Sequence of chain 1.IB:
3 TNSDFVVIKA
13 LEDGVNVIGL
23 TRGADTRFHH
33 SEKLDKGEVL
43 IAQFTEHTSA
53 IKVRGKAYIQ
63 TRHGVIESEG

Sequence of chain 1.HB:
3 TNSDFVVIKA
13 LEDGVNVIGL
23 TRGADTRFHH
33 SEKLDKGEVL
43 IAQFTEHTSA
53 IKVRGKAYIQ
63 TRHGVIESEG

Binding-site contacts:
Ligand atom N contacts residue THR23 of chain 1.IB at 2.9 Å (h-bond).
Ligand atom O contacts residue THR23 of chain 1.IB at 3.9 Å.
Ligand atom CD1 contacts residue THR47 of chain 1.HB at 3.9 Å.
Ligand atom OXT contacts residue HIS49 of chain 1.HB at 3.8 Å.
Ligand atom OXT contacts residue GLY25 of chain 1.IB at 3.9 Å.
Ligand atom OXT contacts residue THR50 of chain 1.HB at 3.0 Å (h-bond).
Ligand atom CE3 contacts residue HIS32 of chain 1.HB at 3.9 Å.
Ligand atom N contacts residue GLY25 of chain 1.IB at 2.8 Å (h-bond).
Ligand atom CA contacts residue SER51 of chain 1.IB at 3.9 Å.
Ligand atom CG contacts residue SER51 of chain 1.IB at 3.9 Å.
Ligand atom CE2 contacts residue ALA44 of chain 1.HB at 4.0 Å (hydrophobic).
Ligand atom C contacts residue GLY25 of chain 1.IB at 3.4 Å.
Ligand atom CE2 contacts residue THR50 of chain 1.HB at 4.0 Å.
Ligand atom O contacts residue THR47 of chain 1.HB at 3.6 Å.
Ligand atom CZ3 contacts residue HIS32 of chain 1.HB at 3.9 Å.
Ligand atom CZ3 contacts residue GLY21 of chain 1.HB at 3.7 Å.
Ligand atom OXT contacts residue THR47 of chain 1.HB at 2.5 Å (h-bond).
Ligand atom CB contacts residue THR23 of chain 1.IB at 3.8 Å.
Ligand atom N contacts residue THR28 of chain 1.IB at 2.7 Å (h-bond).
Ligand atom CA contacts residue THR28 of chain 1.IB at 3.1 Å.
Ligand atom CB contacts residue THR28 of chain 1.IB at 3.5 Å.
Ligand atom O contacts residue ARG24 of chain 1.IB at 3.4 Å.
Ligand atom CD1 contacts residue SER51 of chain 1.IB at 3.6 Å.
Ligand atom CZ2 contacts residue THR50 of chain 1.HB at 3.8 Å.
Ligand atom N contacts residue ASP27 of chain 1.IB at 3.2 Å (salt-bridge).
Ligand atom CE2 contacts residue GLN45 of chain 1.HB at 4.0 Å.
Ligand atom CA contacts residue THR23 of chain 1.IB at 3.9 Å.
Ligand atom CZ2 contacts residue ILE53 of chain 1.HB at 3.8 Å (hydrophobic).
Ligand atom C contacts residue SER51 of chain 1.IB at 3.5 Å.
Ligand atom C contacts residue THR47 of chain 1.HB at 3.4 Å.
Ligand atom CH2 contacts residue GLY21 of chain 1.HB at 3.6 Å.
Ligand atom O contacts residue SER51 of chain 1.IB at 2.8 Å (h-bond).
Ligand atom CD1 contacts residue GLN45 of chain 1.HB at 3.6 Å.
Ligand atom CD2 contacts residue THR50 of chain 1.HB at 4.0 Å.
Ligand atom NE1 contacts residue ALA44 of chain 1.HB at 3.7 Å.
Ligand atom NE1 contacts residue GLN45 of chain 1.HB at 2.8 Å (h-bond).
Ligand atom CB contacts residue SER51 of chain 1.IB at 3.4 Å.
Ligand atom CA contacts residue GLY25 of chain 1.IB at 3.5 Å.
Ligand atom O contacts residue GLY25 of chain 1.IB at 3.1 Å (h-bond).
Ligand atom CH2 contacts residue ILE20 of chain 1.HB at 4.0 Å (hydrophobic).

This small molecule binds to this protein.
Small molecule (SMILES): N[C@@H](Cc1c[nH]c2ccccc12)C(=O)O